Binding-site contacts:
Ligand atom C6 contacts residue LEU301 of chain 1.B at 3.9 Å (hydrophobic).
Ligand atom CD contacts residue BUA1 of chain 1.AA at 4.4 Å.
Ligand atom CB contacts residue LEU301 of chain 1.B at 4.3 Å (hydrophobic).
Ligand atom CG contacts residue LEU301 of chain 1.B at 3.9 Å (hydrophobic).
Ligand atom C6 contacts residue 4I11 of chain 1.DA at 4.1 Å.
Ligand atom C6 contacts residue BUA1 of chain 1.AA at 3.0 Å.
Ligand atom OXT contacts residue THR304 of chain 1.B at 3.3 Å (h-bond).
Ligand atom CD contacts residue LEU301 of chain 1.B at 4.0 Å (hydrophobic).
Ligand atom O contacts residue LEU301 of chain 1.B at 4.2 Å.
Ligand atom CG contacts residue PHE192 of chain 1.B at 4.3 Å (hydrophobic).
Ligand atom C contacts residue THR304 of chain 1.B at 4.4 Å.

The small molecule below binds the protein below.
Small molecule (SMILES): CCCCCC(=O)O

Sequence of chain 1.B:
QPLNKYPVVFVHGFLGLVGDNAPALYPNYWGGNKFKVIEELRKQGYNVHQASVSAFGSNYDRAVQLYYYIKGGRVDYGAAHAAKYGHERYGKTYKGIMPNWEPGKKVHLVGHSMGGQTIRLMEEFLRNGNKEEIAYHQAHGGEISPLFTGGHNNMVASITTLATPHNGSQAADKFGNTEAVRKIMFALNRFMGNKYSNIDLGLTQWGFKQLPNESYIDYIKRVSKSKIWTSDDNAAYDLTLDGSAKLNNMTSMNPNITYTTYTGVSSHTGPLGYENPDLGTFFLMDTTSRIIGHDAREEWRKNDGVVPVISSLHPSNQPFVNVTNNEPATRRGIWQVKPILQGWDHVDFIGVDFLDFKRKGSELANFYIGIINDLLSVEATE